Sequence of chain 1.B:
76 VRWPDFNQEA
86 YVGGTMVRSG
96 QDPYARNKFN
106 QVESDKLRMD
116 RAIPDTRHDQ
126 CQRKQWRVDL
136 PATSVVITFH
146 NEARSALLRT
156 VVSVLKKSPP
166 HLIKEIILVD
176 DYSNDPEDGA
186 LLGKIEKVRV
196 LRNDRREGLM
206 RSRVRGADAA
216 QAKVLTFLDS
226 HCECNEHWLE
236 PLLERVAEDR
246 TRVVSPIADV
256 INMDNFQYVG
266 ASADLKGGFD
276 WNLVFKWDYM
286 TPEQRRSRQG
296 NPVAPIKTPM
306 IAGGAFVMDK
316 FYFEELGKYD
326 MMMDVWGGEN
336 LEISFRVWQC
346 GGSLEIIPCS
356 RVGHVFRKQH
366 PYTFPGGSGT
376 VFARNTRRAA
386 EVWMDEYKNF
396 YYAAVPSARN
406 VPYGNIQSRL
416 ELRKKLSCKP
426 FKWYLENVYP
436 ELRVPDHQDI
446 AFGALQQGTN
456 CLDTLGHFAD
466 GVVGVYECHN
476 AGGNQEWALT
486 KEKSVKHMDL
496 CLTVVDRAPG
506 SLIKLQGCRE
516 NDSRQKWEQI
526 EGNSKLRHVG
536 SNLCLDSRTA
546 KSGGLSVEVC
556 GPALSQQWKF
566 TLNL

This protein binds this small molecule.
Small molecule (SMILES): C#CCCCC(=O)N[C@H]1[C@@H](OP(=O)(O)OP(=O)(O)OC[C@H]2O[C@@H](n3ccc(=O)[nH]c3=O)[C@H](O)[C@@H]2O)O[C@H](CO)[C@H](O)[C@@H]1O

Binding-site contacts:
Ligand atom O2 contacts residue THR143 of chain 1.B at 3.5 Å.
Ligand atom C8' contacts residue HIS359 of chain 1.B at 3.3 Å.
Ligand atom O2' contacts residue PHE144 of chain 1.B at 3.0 Å.
Ligand atom O4' contacts residue GLU334 of chain 1.B at 3.4 Å (salt-bridge).
Ligand atom O3B contacts residue SER225 of chain 1.B at 3.1 Å (h-bond).
Ligand atom C40 contacts residue ALA253 of chain 1.B at 3.4 Å (hydrophobic).
Ligand atom O4' contacts residue GLY308 of chain 1.B at 3.0 Å.
Ligand atom O2' contacts residue THR143 of chain 1.B at 2.6 Å (h-bond).
Ligand atom O5B contacts residue ASP224 of chain 1.B at 2.9 Å (salt-bridge).
Ligand atom C42 contacts residue ALA310 of chain 1.B at 3.4 Å (hydrophobic).
Ligand atom O3' contacts residue GLY309 of chain 1.B at 2.4 Å.
Ligand atom C41 contacts residue ALA253 of chain 1.B at 3.5 Å (hydrophobic).
Ligand atom O7' contacts residue GLY309 of chain 1.B at 3.0 Å (h-bond).
Ligand atom O3A contacts residue TRP331 of chain 1.B at 3.0 Å (h-bond).
Ligand atom O3' contacts residue ASP224 of chain 1.B at 2.8 Å (salt-bridge).
Ligand atom O4' contacts residue GLY309 of chain 1.B at 3.4 Å (h-bond).
Ligand atom O2B contacts residue MN1 of chain 1.I at 2.8 Å.
Ligand atom C43 contacts residue ALA310 of chain 1.B at 3.3 Å (hydrophobic).
Ligand atom O2 contacts residue PHE144 of chain 1.B at 3.1 Å (h-bond).
Ligand atom O3B contacts residue ASP224 of chain 1.B at 3.4 Å.
Ligand atom O2' contacts residue SER225 of chain 1.B at 2.6 Å (h-bond).
Ligand atom O1B contacts residue TRP331 of chain 1.B at 3.3 Å (h-bond).
Ligand atom C1B contacts residue THR143 of chain 1.B at 3.4 Å.
Ligand atom O4' contacts residue ALA307 of chain 1.B at 2.8 Å (h-bond).
Ligand atom O5B contacts residue MN1 of chain 1.I at 3.0 Å.
Ligand atom N3 contacts residue ASP176 of chain 1.B at 2.9 Å (salt-bridge).
Ligand atom O3B contacts residue THR143 of chain 1.B at 3.2 Å (h-bond).
Ligand atom O4 contacts residue ARG201 of chain 1.B at 2.8 Å (salt-bridge).
Ligand atom C43 contacts residue VAL357 of chain 1.B at 3.5 Å (hydrophobic).
Ligand atom O1A contacts residue HIS226 of chain 1.B at 2.6 Å (h-bond).
Ligand atom O4 contacts residue ASP176 of chain 1.B at 3.3 Å (salt-bridge).
Ligand atom C5' contacts residue TRP331 of chain 1.B at 3.5 Å (hydrophobic).
Ligand atom O7' contacts residue ALA307 of chain 1.B at 3.2 Å.
Ligand atom O1A contacts residue MN1 of chain 1.I at 2.0 Å.
Ligand atom C3' contacts residue ASP224 of chain 1.B at 3.4 Å.
Ligand atom O2A contacts residue TYR367 of chain 1.B at 2.5 Å (h-bond).
Ligand atom C6' contacts residue ASN335 of chain 1.B at 3.1 Å.
Ligand atom PA contacts residue MN1 of chain 1.I at 3.0 Å.
Ligand atom C6' contacts residue GLU334 of chain 1.B at 2.7 Å.
Ligand atom O6' contacts residue ASN335 of chain 1.B at 3.0 Å (h-bond).